Sequence of chain 1.D:
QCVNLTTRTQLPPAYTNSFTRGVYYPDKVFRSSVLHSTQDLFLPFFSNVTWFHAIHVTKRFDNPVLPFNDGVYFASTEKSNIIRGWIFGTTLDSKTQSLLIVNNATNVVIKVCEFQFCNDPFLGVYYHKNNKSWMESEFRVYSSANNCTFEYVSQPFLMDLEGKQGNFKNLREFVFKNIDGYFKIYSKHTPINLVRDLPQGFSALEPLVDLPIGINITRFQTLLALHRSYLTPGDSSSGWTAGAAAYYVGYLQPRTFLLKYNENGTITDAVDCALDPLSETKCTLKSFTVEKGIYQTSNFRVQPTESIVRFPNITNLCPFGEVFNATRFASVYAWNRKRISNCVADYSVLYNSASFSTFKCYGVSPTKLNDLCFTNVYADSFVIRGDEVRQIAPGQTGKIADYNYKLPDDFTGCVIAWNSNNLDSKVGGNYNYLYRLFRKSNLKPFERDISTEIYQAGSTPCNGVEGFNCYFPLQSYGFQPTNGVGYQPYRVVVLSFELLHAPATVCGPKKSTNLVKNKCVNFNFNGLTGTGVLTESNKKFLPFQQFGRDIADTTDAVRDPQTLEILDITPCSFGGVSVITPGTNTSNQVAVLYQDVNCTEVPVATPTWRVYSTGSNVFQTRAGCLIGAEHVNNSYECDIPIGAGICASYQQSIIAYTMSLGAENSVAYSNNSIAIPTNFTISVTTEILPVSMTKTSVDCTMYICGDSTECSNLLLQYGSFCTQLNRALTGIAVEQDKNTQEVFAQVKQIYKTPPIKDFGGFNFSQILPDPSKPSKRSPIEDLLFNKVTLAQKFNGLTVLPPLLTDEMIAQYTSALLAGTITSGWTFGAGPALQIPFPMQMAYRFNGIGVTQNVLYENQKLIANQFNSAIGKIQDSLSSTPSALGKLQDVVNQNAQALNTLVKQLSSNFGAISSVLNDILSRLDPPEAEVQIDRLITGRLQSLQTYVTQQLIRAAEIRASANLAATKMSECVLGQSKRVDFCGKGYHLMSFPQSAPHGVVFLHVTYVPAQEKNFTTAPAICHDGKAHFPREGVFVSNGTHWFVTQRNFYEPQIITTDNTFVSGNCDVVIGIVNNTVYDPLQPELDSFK

Binding-site contacts:
Ligand atom C6 contacts residue GLN945 of chain 1.D at 4.4 Å.
Ligand atom C5 contacts residue ASN736 of chain 1.D at 3.6 Å.
Ligand atom C2 contacts residue ASN736 of chain 1.D at 2.5 Å.
Ligand atom O7 contacts residue LEU941 of chain 1.D at 3.2 Å.
Ligand atom C7 contacts residue LEU941 of chain 1.D at 3.7 Å (hydrophobic).
Ligand atom C8 contacts residue LEU941 of chain 1.D at 3.9 Å (hydrophobic).
Ligand atom C5 contacts residue LEU941 of chain 1.D at 4.0 Å (hydrophobic).
Ligand atom C3 contacts residue ASN736 of chain 1.D at 3.8 Å.
Ligand atom O4 contacts residue LEU941 of chain 1.D at 4.0 Å.
Ligand atom C7 contacts residue GLN1090 of chain 1.D at 4.2 Å.
Ligand atom O5 contacts residue GLN1090 of chain 1.D at 3.7 Å.
Ligand atom O6 contacts residue GLN945 of chain 1.D at 3.6 Å.
Ligand atom C8 contacts residue THR735 of chain 1.D at 4.5 Å.
Ligand atom C7 contacts residue ASN736 of chain 1.D at 3.4 Å.
Ligand atom C1 contacts residue GLN1090 of chain 1.D at 4.0 Å.
Ligand atom O7 contacts residue GLN1090 of chain 1.D at 3.4 Å (h-bond).
Ligand atom C4 contacts residue ASN736 of chain 1.D at 4.2 Å.
Ligand atom C1 contacts residue ASN736 of chain 1.D at 1.4 Å.
Ligand atom C5 contacts residue GLN945 of chain 1.D at 4.4 Å.
Ligand atom C4 contacts residue LEU941 of chain 1.D at 4.5 Å (hydrophobic).
Ligand atom O5 contacts residue ASN736 of chain 1.D at 2.3 Å (h-bond).
Ligand atom C2 contacts residue GLN1090 of chain 1.D at 4.5 Å.
Ligand atom N2 contacts residue ASN736 of chain 1.D at 2.9 Å (h-bond).
Ligand atom O7 contacts residue ASN736 of chain 1.D at 3.5 Å (h-bond).
Ligand atom C8 contacts residue GLN945 of chain 1.D at 4.3 Å.

The small molecule below binds the protein below.
Small molecule (SMILES): CC(=O)N[C@H]1[C@H](O[C@H]2[C@H](O)[C@@H](NC(C)=O)CO[C@@H]2CO)O[C@H](CO)[C@@H](O)[C@@H]1O